This small molecule binds to this protein.
Small molecule (SMILES): O=C(O)[C@@H]1CCCN1

Binding-site contacts:
Ligand atom CD contacts residue LEU242 of chain 1.A at 4.3 Å (hydrophobic).
Ligand atom N contacts residue HIS243 of chain 1.A at 3.2 Å (h-bond).
Ligand atom N contacts residue GLU383 of chain 1.A at 3.6 Å (salt-bridge).
Ligand atom O contacts residue TRP88 of chain 4.A at 3.7 Å.
Ligand atom N contacts residue HIS361 of chain 1.A at 4.3 Å.
Ligand atom N contacts residue LEU1 of chain 1.C at 3.6 Å (h-bond).
Ligand atom C contacts residue HIS243 of chain 1.A at 3.9 Å.
Ligand atom CD contacts residue GLU383 of chain 1.A at 3.7 Å.
Ligand atom CA contacts residue GLU383 of chain 1.A at 3.5 Å.
Ligand atom CD contacts residue ARG404 of chain 1.A at 3.7 Å.
Ligand atom CA contacts residue HIS243 of chain 1.A at 3.9 Å.
Ligand atom CG contacts residue HIS350 of chain 1.A at 4.1 Å.
Ligand atom CG contacts residue ARG404 of chain 1.A at 3.4 Å.
Ligand atom CB contacts residue HIS350 of chain 1.A at 3.4 Å.
Ligand atom CB contacts residue HIS243 of chain 1.A at 4.1 Å.
Ligand atom CB contacts residue LEU1 of chain 1.C at 3.2 Å (hydrophobic).
Ligand atom C contacts residue TRP88 of chain 4.A at 4.2 Å (hydrophobic).
Ligand atom C contacts residue LEU1 of chain 1.C at 1.3 Å (hydrophobic).
Ligand atom O contacts residue LEU1 of chain 1.C at 2.3 Å (h-bond).
Ligand atom O contacts residue HIS361 of chain 1.A at 3.6 Å.
Ligand atom CD contacts residue ASP260 of chain 1.A at 3.9 Å.
Ligand atom CA contacts residue LEU1 of chain 1.C at 2.3 Å (hydrophobic).
Ligand atom CB contacts residue GLU383 of chain 1.A at 3.8 Å.
Ligand atom C contacts residue HIS361 of chain 1.A at 3.9 Å.
Ligand atom CD contacts residue HIS243 of chain 1.A at 3.1 Å.
Ligand atom CG contacts residue HIS243 of chain 1.A at 4.1 Å.
Ligand atom O contacts residue HIS243 of chain 1.A at 3.1 Å (h-bond).
Ligand atom CB contacts residue LEU242 of chain 1.A at 4.5 Å (hydrophobic).
Ligand atom CG contacts residue GLU383 of chain 1.A at 3.3 Å.

Sequence of chain 1.A:
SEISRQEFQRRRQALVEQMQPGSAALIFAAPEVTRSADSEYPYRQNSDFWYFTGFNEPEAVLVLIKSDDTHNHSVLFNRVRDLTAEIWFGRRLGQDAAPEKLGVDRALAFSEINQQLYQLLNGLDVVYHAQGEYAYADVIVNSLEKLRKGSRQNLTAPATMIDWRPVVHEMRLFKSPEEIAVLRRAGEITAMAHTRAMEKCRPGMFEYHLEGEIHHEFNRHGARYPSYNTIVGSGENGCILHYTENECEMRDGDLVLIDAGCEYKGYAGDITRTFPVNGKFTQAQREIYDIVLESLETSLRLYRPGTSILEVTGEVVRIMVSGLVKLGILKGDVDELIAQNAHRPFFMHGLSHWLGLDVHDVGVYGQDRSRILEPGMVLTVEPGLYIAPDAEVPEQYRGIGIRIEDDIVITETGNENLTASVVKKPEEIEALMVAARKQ

Sequence of chain 4.A:
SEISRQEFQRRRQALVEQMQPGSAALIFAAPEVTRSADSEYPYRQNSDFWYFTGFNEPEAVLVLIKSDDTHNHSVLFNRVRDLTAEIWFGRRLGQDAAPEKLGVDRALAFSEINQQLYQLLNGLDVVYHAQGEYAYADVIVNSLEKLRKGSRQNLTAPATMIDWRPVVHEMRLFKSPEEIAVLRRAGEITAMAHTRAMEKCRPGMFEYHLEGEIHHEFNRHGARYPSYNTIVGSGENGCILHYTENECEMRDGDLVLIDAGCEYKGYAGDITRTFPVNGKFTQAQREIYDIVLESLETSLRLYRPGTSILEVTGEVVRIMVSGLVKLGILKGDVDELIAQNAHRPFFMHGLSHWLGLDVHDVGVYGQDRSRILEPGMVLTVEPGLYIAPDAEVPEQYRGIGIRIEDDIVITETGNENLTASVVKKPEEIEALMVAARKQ